Sequence of chain 1.A:
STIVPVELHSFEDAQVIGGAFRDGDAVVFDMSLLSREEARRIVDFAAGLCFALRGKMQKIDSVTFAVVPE

Binding-site contacts:
Ligand atom CE2 contacts residue GLU16 of chain 1.B at 4.1 Å.
Ligand atom CD contacts residue ALA51 of chain 1.A at 4.1 Å (hydrophobic).
Ligand atom CD1 contacts residue ARG44 of chain 1.A at 3.4 Å.
Ligand atom CD1 contacts residue ALA51 of chain 1.A at 3.9 Å (hydrophobic).
Ligand atom CG contacts residue LYS63 of chain 1.A at 3.5 Å.
Ligand atom CD2 contacts residue VAL47 of chain 1.A at 3.6 Å (hydrophobic).
Ligand atom OD1 contacts residue LYS63 of chain 1.A at 2.8 Å (salt-bridge).
Ligand atom CD2 contacts residue PHE55 of chain 1.A at 3.9 Å (hydrophobic).
Ligand atom CZ contacts residue PHE49 of chain 1.B at 3.7 Å (hydrophobic).
Ligand atom O contacts residue LYS63 of chain 1.A at 2.9 Å (salt-bridge).
Ligand atom CE2 contacts residue PHE15 of chain 1.B at 3.6 Å (hydrophobic).
Ligand atom OD2 contacts residue LYS63 of chain 1.A at 2.8 Å (salt-bridge).
Ligand atom CD1 contacts residue PHE55 of chain 1.A at 3.9 Å (hydrophobic).
Ligand atom OG contacts residue GLU16 of chain 1.B at 3.0 Å (salt-bridge).
Ligand atom CD2 contacts residue GLU16 of chain 1.B at 3.7 Å.
Ligand atom CB contacts residue GLN19 of chain 1.B at 3.3 Å.
Ligand atom CZ contacts residue PHE15 of chain 1.B at 3.7 Å (hydrophobic).
Ligand atom O contacts residue ARG44 of chain 1.A at 4.1 Å.
Ligand atom CD2 contacts residue ALA43 of chain 1.A at 3.8 Å (hydrophobic).
Ligand atom CD2 contacts residue ALA51 of chain 1.A at 3.9 Å (hydrophobic).
Ligand atom CD2 contacts residue CYS54 of chain 1.A at 4.0 Å (hydrophobic).
Ligand atom O contacts residue PHE69 of chain 1.A at 3.5 Å.
Ligand atom CG contacts residue GLN19 of chain 1.B at 4.0 Å.
Ligand atom CD2 contacts residue MET35 of chain 1.A at 3.6 Å (hydrophobic).
Ligand atom CE1 contacts residue PHE49 of chain 1.B at 3.4 Å (hydrophobic).
Ligand atom CA contacts residue ARG40 of chain 1.A at 4.1 Å.
Ligand atom CD1 contacts residue ARG40 of chain 1.A at 3.5 Å.
Ligand atom CZ contacts residue ALA18 of chain 1.B at 3.9 Å (hydrophobic).
Ligand atom CG2 contacts residue MET61 of chain 1.A at 3.7 Å (hydrophobic).
Ligand atom CG contacts residue VAL47 of chain 1.A at 3.9 Å (hydrophobic).
Ligand atom CG contacts residue ALA51 of chain 1.A at 3.8 Å (hydrophobic).
Ligand atom CG2 contacts residue LYS63 of chain 1.A at 4.1 Å.
Ligand atom C contacts residue PHE69 of chain 1.A at 4.2 Å (hydrophobic).
Ligand atom N contacts residue ARG40 of chain 1.A at 4.0 Å.
Ligand atom O contacts residue PHE55 of chain 1.A at 3.8 Å.
Ligand atom CG1 contacts residue MET61 of chain 1.A at 4.0 Å (hydrophobic).
Ligand atom CD1 contacts residue MET61 of chain 1.A at 3.8 Å (hydrophobic).
Ligand atom CB contacts residue ARG40 of chain 1.A at 4.0 Å.
Ligand atom O contacts residue VAL47 of chain 1.A at 3.8 Å.
Ligand atom C contacts residue LYS63 of chain 1.A at 3.9 Å.

Sequence of chain 1.B:
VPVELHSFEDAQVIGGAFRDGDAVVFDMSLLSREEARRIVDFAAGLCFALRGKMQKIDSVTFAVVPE

A small-molecule ligand and the protein it binds are described below.
Small molecule (SMILES): CC(C)C[C@@H](C=O)NC(=O)[C@H](Cc1ccccc1)NC(=O)[C@H](CO)NC(=O)[C@@H]1CCCN1C(=O)[C@@H](NC(=O)[C@H](CC(=O)O)NC(=O)[C@H](CC(C)C)NC(=O)[C@@H](N)CC(=O)O)C(C)C